The small molecule below binds the protein below.
Small molecule (SMILES): CC(=O)N[C@@H]1[C@@H](O)[C@H](O)[C@@H](CO)O[C@H]1O

Sequence of chain 1.C:
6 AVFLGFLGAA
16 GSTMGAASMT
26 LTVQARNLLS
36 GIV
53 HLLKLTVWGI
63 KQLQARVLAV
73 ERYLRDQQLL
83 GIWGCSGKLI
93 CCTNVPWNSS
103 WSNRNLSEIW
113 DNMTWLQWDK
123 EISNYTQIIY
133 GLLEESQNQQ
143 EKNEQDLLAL

Binding-site contacts:
Ligand atom C4 contacts residue ASN114 of chain 1.C at 4.1 Å.
Ligand atom C5 contacts residue MET115 of chain 1.C at 4.2 Å (hydrophobic).
Ligand atom N2 contacts residue ASN114 of chain 1.C at 3.0 Å (h-bond).
Ligand atom O3 contacts residue GLU110 of chain 1.C at 4.2 Å.
Ligand atom C7 contacts residue ASN114 of chain 1.C at 3.6 Å.
Ligand atom O6 contacts residue GLU123 of chain 1.C at 2.6 Å (salt-bridge).
Ligand atom C2 contacts residue ASN114 of chain 1.C at 2.5 Å.
Ligand atom C1 contacts residue MET115 of chain 1.C at 4.3 Å (hydrophobic).
Ligand atom C4 contacts residue GLU110 of chain 1.C at 4.3 Å.
Ligand atom O6 contacts residue ARG106 of chain 1.C at 3.0 Å (salt-bridge).
Ligand atom C7 contacts residue GLU110 of chain 1.C at 4.5 Å.
Ligand atom O3 contacts residue ARG106 of chain 1.C at 4.4 Å.
Ligand atom C2 contacts residue GLU110 of chain 1.C at 4.0 Å.
Ligand atom O5 contacts residue ASN114 of chain 1.C at 2.3 Å (h-bond).
Ligand atom O4 contacts residue ARG106 of chain 1.C at 3.5 Å (salt-bridge).
Ligand atom C1 contacts residue GLU110 of chain 1.C at 3.6 Å.
Ligand atom O7 contacts residue ASN114 of chain 1.C at 3.6 Å (h-bond).
Ligand atom C5 contacts residue ARG106 of chain 1.C at 4.4 Å.
Ligand atom O5 contacts residue GLU110 of chain 1.C at 3.4 Å (salt-bridge).
Ligand atom C3 contacts residue ASN114 of chain 1.C at 3.8 Å.
Ligand atom C6 contacts residue ARG106 of chain 1.C at 3.6 Å.
Ligand atom O5 contacts residue MET115 of chain 1.C at 3.3 Å.
Ligand atom C6 contacts residue MET115 of chain 1.C at 3.4 Å (hydrophobic).
Ligand atom O6 contacts residue MET115 of chain 1.C at 4.1 Å.
Ligand atom C5 contacts residue ASN114 of chain 1.C at 3.6 Å.
Ligand atom C4 contacts residue ARG106 of chain 1.C at 3.5 Å.
Ligand atom O7 contacts residue GLU110 of chain 1.C at 3.3 Å.
Ligand atom C6 contacts residue GLU123 of chain 1.C at 3.3 Å.
Ligand atom C1 contacts residue ASN114 of chain 1.C at 1.4 Å.